Sequence of chain 1.B:
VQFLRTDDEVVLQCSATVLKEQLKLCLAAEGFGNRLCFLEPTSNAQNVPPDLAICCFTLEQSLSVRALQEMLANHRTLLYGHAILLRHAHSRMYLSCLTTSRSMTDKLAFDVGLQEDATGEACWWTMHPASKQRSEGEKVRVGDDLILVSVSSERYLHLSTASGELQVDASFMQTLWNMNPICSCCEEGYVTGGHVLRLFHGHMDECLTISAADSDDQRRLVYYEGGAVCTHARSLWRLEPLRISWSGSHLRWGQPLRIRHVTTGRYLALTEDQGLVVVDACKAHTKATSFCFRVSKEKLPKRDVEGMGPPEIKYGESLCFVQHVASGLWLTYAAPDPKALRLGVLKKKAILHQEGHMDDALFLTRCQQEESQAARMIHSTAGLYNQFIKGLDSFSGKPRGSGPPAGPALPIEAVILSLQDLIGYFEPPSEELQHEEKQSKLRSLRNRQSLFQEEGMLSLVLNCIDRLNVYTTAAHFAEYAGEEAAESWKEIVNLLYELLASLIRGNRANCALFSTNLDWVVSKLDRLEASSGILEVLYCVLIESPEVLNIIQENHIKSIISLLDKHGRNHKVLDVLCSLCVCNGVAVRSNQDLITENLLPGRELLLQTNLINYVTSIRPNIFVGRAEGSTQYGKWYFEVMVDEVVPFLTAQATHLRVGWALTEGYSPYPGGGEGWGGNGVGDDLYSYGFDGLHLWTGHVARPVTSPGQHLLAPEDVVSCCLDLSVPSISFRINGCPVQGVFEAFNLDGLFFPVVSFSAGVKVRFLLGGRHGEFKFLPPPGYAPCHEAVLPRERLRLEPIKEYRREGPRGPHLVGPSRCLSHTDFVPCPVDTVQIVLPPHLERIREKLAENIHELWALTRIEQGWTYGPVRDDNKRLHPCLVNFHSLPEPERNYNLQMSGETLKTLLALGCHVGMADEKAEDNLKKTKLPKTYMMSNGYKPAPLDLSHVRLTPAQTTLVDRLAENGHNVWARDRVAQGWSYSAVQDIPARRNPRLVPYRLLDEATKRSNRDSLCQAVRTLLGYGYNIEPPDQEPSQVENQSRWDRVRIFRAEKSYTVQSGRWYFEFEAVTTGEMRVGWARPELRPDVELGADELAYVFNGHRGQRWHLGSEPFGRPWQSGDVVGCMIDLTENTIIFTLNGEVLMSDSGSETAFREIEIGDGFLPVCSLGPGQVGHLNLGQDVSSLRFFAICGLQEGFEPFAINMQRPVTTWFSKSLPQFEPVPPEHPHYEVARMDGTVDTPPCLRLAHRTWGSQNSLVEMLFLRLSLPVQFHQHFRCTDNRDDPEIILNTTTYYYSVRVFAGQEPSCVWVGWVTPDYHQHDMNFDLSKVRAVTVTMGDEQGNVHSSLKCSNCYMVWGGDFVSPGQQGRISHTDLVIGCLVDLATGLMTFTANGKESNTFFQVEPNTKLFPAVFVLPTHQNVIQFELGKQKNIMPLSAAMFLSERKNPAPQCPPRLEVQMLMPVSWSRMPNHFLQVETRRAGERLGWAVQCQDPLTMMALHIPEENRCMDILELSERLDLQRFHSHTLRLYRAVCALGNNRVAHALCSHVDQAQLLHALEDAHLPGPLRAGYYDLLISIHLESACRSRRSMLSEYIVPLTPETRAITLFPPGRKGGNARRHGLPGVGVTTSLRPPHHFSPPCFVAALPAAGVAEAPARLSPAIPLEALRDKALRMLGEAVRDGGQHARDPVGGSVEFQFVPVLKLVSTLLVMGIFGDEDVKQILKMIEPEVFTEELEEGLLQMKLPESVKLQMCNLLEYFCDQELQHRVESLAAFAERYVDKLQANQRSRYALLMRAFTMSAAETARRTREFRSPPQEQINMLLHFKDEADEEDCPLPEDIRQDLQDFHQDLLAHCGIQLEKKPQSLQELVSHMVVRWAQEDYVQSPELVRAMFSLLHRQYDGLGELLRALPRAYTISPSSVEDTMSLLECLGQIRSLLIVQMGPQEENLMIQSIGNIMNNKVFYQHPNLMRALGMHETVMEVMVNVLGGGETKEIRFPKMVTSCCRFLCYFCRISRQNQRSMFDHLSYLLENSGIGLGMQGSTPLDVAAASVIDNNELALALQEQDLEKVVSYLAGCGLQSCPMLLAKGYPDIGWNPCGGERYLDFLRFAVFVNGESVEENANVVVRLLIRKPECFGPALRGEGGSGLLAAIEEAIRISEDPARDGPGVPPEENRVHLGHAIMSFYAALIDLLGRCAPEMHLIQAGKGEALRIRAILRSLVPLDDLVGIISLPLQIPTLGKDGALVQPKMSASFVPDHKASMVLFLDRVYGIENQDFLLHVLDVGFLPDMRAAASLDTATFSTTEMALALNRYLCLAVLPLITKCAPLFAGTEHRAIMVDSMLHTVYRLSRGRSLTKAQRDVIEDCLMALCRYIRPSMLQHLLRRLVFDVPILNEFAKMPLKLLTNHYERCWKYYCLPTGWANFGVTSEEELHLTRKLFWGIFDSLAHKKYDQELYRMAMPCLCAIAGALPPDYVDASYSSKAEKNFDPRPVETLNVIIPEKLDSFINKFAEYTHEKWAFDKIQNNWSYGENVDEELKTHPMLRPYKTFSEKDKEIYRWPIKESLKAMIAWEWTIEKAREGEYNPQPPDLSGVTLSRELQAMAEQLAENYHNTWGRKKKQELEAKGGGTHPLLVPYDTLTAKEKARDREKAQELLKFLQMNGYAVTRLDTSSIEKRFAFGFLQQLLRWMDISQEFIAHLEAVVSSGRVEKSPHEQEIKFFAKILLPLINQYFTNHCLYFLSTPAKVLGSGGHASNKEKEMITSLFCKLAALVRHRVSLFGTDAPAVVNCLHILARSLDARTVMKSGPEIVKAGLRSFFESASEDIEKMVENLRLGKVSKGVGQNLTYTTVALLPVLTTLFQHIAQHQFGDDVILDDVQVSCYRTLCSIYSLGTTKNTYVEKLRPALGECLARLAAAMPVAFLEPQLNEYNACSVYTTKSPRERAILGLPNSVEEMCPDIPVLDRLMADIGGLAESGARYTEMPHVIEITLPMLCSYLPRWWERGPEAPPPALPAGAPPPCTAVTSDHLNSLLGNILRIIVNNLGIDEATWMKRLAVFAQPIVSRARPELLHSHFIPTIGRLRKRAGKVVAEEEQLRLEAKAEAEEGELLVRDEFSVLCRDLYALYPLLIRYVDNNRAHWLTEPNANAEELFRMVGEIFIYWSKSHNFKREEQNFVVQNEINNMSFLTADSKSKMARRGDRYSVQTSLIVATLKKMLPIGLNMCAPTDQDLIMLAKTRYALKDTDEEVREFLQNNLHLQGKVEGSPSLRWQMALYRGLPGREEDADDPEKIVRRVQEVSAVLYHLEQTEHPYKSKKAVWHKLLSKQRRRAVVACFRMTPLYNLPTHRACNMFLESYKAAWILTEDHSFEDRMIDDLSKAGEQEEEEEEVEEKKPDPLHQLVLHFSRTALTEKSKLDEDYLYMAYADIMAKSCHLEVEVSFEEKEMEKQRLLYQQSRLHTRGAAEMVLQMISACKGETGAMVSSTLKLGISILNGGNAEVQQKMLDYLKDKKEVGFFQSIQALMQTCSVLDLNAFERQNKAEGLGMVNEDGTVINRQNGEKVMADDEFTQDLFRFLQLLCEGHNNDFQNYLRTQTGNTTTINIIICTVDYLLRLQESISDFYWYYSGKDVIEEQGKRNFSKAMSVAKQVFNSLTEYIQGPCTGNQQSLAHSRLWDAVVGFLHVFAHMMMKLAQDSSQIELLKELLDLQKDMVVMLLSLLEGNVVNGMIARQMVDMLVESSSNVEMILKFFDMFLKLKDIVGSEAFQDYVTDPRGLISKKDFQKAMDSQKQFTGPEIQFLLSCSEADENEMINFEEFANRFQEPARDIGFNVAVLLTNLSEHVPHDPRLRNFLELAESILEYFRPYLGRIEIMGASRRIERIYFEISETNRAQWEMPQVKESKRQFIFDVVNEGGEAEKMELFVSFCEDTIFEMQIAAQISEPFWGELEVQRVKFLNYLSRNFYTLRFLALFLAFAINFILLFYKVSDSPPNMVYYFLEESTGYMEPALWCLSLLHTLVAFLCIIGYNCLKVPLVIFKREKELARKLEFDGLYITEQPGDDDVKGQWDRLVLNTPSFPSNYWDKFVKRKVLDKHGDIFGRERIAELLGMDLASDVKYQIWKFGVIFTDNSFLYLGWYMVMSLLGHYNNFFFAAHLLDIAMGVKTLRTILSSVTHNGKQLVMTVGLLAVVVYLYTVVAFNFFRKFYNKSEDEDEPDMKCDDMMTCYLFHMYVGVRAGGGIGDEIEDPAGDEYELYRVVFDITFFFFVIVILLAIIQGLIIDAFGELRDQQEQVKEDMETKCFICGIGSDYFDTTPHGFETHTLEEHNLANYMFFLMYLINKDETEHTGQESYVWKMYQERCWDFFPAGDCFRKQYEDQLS

The small molecule below binds the protein below.
Small molecule (SMILES): Nc1ncnc2c1ncn2[C@@H]1O[C@H](COP(=O)(O)OP(=O)(O)OP(O)(O)=S)[C@@H](O)[C@H]1O

Binding-site contacts:
Ligand atom N6 contacts residue HIS4983 of chain 1.B at 3.0 Å (h-bond).
Ligand atom C4' contacts residue MET4954 of chain 1.B at 4.0 Å (hydrophobic).
Ligand atom C6 contacts residue HIS4983 of chain 1.B at 3.8 Å.
Ligand atom N1 contacts residue ASN4984 of chain 1.B at 3.8 Å.
Ligand atom N1 contacts residue LEU4985 of chain 1.B at 3.5 Å (h-bond).
Ligand atom O3G contacts residue ARG4215 of chain 1.B at 2.9 Å (salt-bridge).
Ligand atom O3G contacts residue LYS4211 of chain 1.B at 4.1 Å.
Ligand atom C5 contacts residue PHE4959 of chain 1.B at 4.1 Å (hydrophobic).
Ligand atom C2 contacts residue ASN4984 of chain 1.B at 3.7 Å.
Ligand atom N1 contacts residue THR4979 of chain 1.B at 3.6 Å.
Ligand atom O2' contacts residue THR4979 of chain 1.B at 3.9 Å.
Ligand atom N6 contacts residue CYS4958 of chain 1.B at 3.8 Å.
Ligand atom N6 contacts residue ILE4960 of chain 1.B at 3.8 Å.
Ligand atom O3A contacts residue LYS4214 of chain 1.B at 4.0 Å.
Ligand atom C2 contacts residue THR4979 of chain 1.B at 3.9 Å.
Ligand atom O2G contacts residue LYS4214 of chain 1.B at 3.3 Å (salt-bridge).
Ligand atom N7 contacts residue LYS4957 of chain 1.B at 3.6 Å.
Ligand atom N6 contacts residue PHE4959 of chain 1.B at 3.7 Å.
Ligand atom C1' contacts residue MET4954 of chain 1.B at 3.5 Å (hydrophobic).
Ligand atom O4' contacts residue MET4954 of chain 1.B at 3.3 Å (h-bond).
Ligand atom C2 contacts residue LEU4985 of chain 1.B at 3.6 Å (hydrophobic).
Ligand atom C8 contacts residue THR4979 of chain 1.B at 3.5 Å.
Ligand atom N1 contacts residue HIS4983 of chain 1.B at 3.9 Å.
Ligand atom O2G contacts residue LYS4211 of chain 1.B at 3.2 Å (salt-bridge).
Ligand atom O2A contacts residue LYS4214 of chain 1.B at 3.7 Å.
Ligand atom N7 contacts residue CYS4958 of chain 1.B at 3.6 Å.
Ligand atom N7 contacts residue THR4979 of chain 1.B at 3.5 Å.
Ligand atom C8 contacts residue LYS4957 of chain 1.B at 3.5 Å.
Ligand atom C4 contacts residue MET4954 of chain 1.B at 4.0 Å (hydrophobic).
Ligand atom C5 contacts residue THR4979 of chain 1.B at 3.7 Å.
Ligand atom C5' contacts residue MET4954 of chain 1.B at 3.8 Å (hydrophobic).
Ligand atom N9 contacts residue THR4979 of chain 1.B at 3.9 Å.
Ligand atom C4 contacts residue THR4979 of chain 1.B at 3.7 Å.
Ligand atom C8 contacts residue MET4954 of chain 1.B at 3.2 Å (hydrophobic).
Ligand atom N9 contacts residue MET4954 of chain 1.B at 3.8 Å.
Ligand atom PG contacts residue ARG4215 of chain 1.B at 4.1 Å.
Ligand atom C5 contacts residue MET4954 of chain 1.B at 4.0 Å (hydrophobic).
Ligand atom N7 contacts residue PHE4959 of chain 1.B at 3.3 Å (h-bond).
Ligand atom C6 contacts residue THR4979 of chain 1.B at 4.1 Å.
Ligand atom N7 contacts residue MET4954 of chain 1.B at 4.1 Å.